Sequence of chain 1.A:
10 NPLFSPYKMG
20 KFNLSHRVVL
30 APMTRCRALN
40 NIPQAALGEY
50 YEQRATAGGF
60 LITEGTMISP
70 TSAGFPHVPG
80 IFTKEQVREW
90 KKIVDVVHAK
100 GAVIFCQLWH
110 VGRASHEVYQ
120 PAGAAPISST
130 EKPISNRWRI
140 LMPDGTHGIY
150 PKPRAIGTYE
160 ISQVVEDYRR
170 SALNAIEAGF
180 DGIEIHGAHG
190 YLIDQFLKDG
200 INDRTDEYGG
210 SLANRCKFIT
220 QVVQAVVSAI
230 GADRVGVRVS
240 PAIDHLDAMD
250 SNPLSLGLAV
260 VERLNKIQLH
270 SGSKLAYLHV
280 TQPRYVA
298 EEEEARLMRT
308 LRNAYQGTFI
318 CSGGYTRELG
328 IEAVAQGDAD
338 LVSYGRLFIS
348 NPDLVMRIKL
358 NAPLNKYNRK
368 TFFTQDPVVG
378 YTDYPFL

The small molecule below binds the protein below.
Small molecule (SMILES): CCOC(=O)/C(=N\O)C(=O)CC

Binding-site contacts:
Ligand atom O4 contacts residue HIS188 of chain 1.A at 2.7 Å (h-bond).
Ligand atom C5 contacts residue THR33 of chain 1.A at 3.7 Å.
Ligand atom O3 contacts residue HIS188 of chain 1.A at 3.5 Å (h-bond).
Ligand atom N1 contacts residue TYR190 of chain 1.A at 3.5 Å.
Ligand atom C2 contacts residue TYR190 of chain 1.A at 3.7 Å (hydrophobic).
Ligand atom C7 contacts residue ALA286 of chain 1.A at 3.6 Å (hydrophobic).
Ligand atom C4 contacts residue HIS244 of chain 1.A at 4.4 Å.
Ligand atom C1 contacts residue THR33 of chain 1.A at 4.3 Å.
Ligand atom O2 contacts residue TYR190 of chain 1.A at 4.4 Å.
Ligand atom O4 contacts residue HIS185 of chain 1.A at 2.7 Å (h-bond).
Ligand atom N1 contacts residue HIS188 of chain 1.A at 3.8 Å.
Ligand atom C6 contacts residue HIS188 of chain 1.A at 3.3 Å.
Ligand atom C7 contacts residue TYR284 of chain 1.A at 3.6 Å (hydrophobic).
Ligand atom C4 contacts residue FMN1 of chain 1.C at 4.0 Å.
Ligand atom O3 contacts residue TYR284 of chain 1.A at 3.6 Å.
Ligand atom C4 contacts residue HIS188 of chain 1.A at 3.2 Å.
Ligand atom C1 contacts residue TRP108 of chain 1.A at 4.2 Å (hydrophobic).
Ligand atom C5 contacts residue PHE74 of chain 1.A at 3.3 Å (hydrophobic).
Ligand atom C5 contacts residue FMN1 of chain 1.C at 3.9 Å.
Ligand atom O4 contacts residue FMN1 of chain 1.C at 3.2 Å.
Ligand atom O1 contacts residue HIS244 of chain 1.A at 3.4 Å.
Ligand atom C2 contacts residue FMN1 of chain 1.C at 4.1 Å.
Ligand atom C3 contacts residue FMN1 of chain 1.C at 3.8 Å.
Ligand atom C1 contacts residue TYR190 of chain 1.A at 3.5 Å (hydrophobic).
Ligand atom C7 contacts residue HIS244 of chain 1.A at 3.7 Å.
Ligand atom O1 contacts residue HIS188 of chain 1.A at 3.1 Å (h-bond).
Ligand atom C5 contacts residue PHE370 of chain 1.A at 3.6 Å (hydrophobic).
Ligand atom C1 contacts residue PHE74 of chain 1.A at 3.8 Å (hydrophobic).
Ligand atom C7 contacts residue VAL285 of chain 1.A at 4.0 Å (hydrophobic).
Ligand atom C6 contacts residue HIS244 of chain 1.A at 3.9 Å.
Ligand atom O2 contacts residue FMN1 of chain 1.C at 4.4 Å.
Ligand atom O4 contacts residue TYR190 of chain 1.A at 3.4 Å.
Ligand atom C1 contacts residue FMN1 of chain 1.C at 3.9 Å.
Ligand atom N1 contacts residue HIS185 of chain 1.A at 3.9 Å.
Ligand atom O3 contacts residue FMN1 of chain 1.C at 3.1 Å.
Ligand atom O2 contacts residue ALA286 of chain 1.A at 4.2 Å.
Ligand atom N1 contacts residue FMN1 of chain 1.C at 3.5 Å.
Ligand atom C3 contacts residue TYR190 of chain 1.A at 3.7 Å (hydrophobic).
Ligand atom C6 contacts residue TYR284 of chain 1.A at 4.1 Å (hydrophobic).
Ligand atom C3 contacts residue HIS188 of chain 1.A at 3.9 Å.